This small molecule binds to this protein.
Small molecule (SMILES): OC[C@H]1O[C@H](O[C@@H]2[C@@H](O)[C@@H](O)O[C@H](CO)[C@H]2O)[C@H](O)[C@@H](O)[C@@H]1O

Sequence of chain 1.A:
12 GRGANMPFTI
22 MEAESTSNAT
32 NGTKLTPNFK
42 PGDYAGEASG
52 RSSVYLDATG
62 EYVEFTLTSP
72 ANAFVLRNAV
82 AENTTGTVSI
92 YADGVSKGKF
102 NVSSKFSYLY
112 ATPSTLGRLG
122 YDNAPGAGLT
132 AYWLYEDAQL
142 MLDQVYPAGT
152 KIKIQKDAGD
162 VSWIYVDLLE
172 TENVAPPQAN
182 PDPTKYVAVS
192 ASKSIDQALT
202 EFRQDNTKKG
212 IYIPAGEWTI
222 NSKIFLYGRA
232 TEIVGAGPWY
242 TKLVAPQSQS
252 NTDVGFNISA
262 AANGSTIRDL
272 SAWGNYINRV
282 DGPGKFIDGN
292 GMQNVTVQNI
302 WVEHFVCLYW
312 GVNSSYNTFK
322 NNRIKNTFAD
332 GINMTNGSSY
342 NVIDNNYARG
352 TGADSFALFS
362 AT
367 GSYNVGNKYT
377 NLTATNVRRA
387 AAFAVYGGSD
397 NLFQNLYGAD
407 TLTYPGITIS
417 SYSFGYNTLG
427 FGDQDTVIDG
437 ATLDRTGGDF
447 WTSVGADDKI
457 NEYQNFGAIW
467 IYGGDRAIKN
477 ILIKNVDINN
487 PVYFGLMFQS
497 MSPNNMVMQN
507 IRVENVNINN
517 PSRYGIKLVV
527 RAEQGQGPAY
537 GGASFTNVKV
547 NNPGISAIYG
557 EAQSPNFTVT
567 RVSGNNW

Binding-site contacts:
Ligand atom C6 contacts residue TYR418 of chain 1.A at 3.8 Å (hydrophobic).
Ligand atom C6 contacts residue TRP447 of chain 1.A at 4.4 Å (hydrophobic).
Ligand atom C2 contacts residue TRP447 of chain 1.A at 3.8 Å (hydrophobic).
Ligand atom O5 contacts residue TRP447 of chain 1.A at 4.0 Å.
Ligand atom C6 contacts residue TYR468 of chain 1.A at 3.9 Å (hydrophobic).
Ligand atom C5 contacts residue TYR418 of chain 1.A at 4.1 Å (hydrophobic).
Ligand atom C1 contacts residue TYR418 of chain 1.A at 3.7 Å (hydrophobic).
Ligand atom C5 contacts residue TYR468 of chain 1.A at 4.1 Å (hydrophobic).
Ligand atom C6 contacts residue GLN495 of chain 1.A at 4.1 Å.
Ligand atom O3 contacts residue TRP447 of chain 1.A at 3.6 Å.
Ligand atom O5 contacts residue TYR418 of chain 1.A at 3.3 Å (h-bond).
Ligand atom O4 contacts residue TYR468 of chain 1.A at 3.8 Å.
Ligand atom O5 contacts residue GLU529 of chain 1.A at 3.7 Å.
Ligand atom O2 contacts residue TRP447 of chain 1.A at 3.2 Å.
Ligand atom O6 contacts residue GLN495 of chain 1.A at 3.0 Å (h-bond).
Ligand atom O6 contacts residue TRP466 of chain 1.A at 4.3 Å.
Ligand atom O1 contacts residue GLU529 of chain 1.A at 2.6 Å (salt-bridge).
Ligand atom O1 contacts residue GLN460 of chain 1.A at 4.1 Å.
Ligand atom C2 contacts residue PHE420 of chain 1.A at 4.2 Å (hydrophobic).
Ligand atom C2 contacts residue TYR418 of chain 1.A at 3.8 Å (hydrophobic).
Ligand atom C1 contacts residue GLN460 of chain 1.A at 3.6 Å.
Ligand atom O6 contacts residue GLN460 of chain 1.A at 2.6 Å (h-bond).
Ligand atom C6 contacts residue TRP466 of chain 1.A at 4.0 Å (hydrophobic).
Ligand atom C1 contacts residue TRP447 of chain 1.A at 4.2 Å (hydrophobic).
Ligand atom O6 contacts residue TYR418 of chain 1.A at 4.0 Å.
Ligand atom C5 contacts residue GLN460 of chain 1.A at 4.1 Å.
Ligand atom C6 contacts residue GLN460 of chain 1.A at 3.4 Å.
Ligand atom O5 contacts residue GLN460 of chain 1.A at 3.1 Å (h-bond).
Ligand atom C3 contacts residue TRP447 of chain 1.A at 3.8 Å (hydrophobic).
Ligand atom O6 contacts residue TYR468 of chain 1.A at 4.3 Å.
Ligand atom O2 contacts residue PHE420 of chain 1.A at 3.6 Å.
Ligand atom C4 contacts residue TRP447 of chain 1.A at 4.0 Å (hydrophobic).
Ligand atom C1 contacts residue GLU529 of chain 1.A at 3.5 Å.
Ligand atom O2 contacts residue TYR418 of chain 1.A at 4.5 Å.